Sequence of chain 7.A:
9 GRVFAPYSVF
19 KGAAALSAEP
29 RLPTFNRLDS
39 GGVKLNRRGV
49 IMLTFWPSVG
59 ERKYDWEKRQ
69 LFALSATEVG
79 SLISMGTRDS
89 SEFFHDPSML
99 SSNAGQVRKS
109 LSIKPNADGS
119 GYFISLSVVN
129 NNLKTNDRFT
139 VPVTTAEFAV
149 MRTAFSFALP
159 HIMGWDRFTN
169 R

A protein and the small-molecule ligand that binds it are described below.
Small molecule (SMILES): Cc1cn([C@H]2C[C@H](O[P](=O)(O)OC[C@H]3O[C@@H](n4cc(C)c(=O)[nH]c4=O)C[C@@H]3O[P](=O)(O)OC[C@H]3O[C@@H](n4cc(C)c(=O)[nH]c4=O)C[C@@H]3O[P](=O)(O)OC[C@H]3O[C@@H](n4cc(C)c(=O)[nH]c4=O)C[C@@H]3O[P](=O)(O)OC[C@H]3O[C@@H](n4cc(C)c(=O)[nH]c4=O)C[C@@H]3O[P](=O)(O)OC[C@H]3O[C@@H](n4cc(C)c(=O)[nH]c4=O)C[C@@H]3O)[C@@H](CO[P](=O)(O)O[C@H]3C[C@H](n4cc(C)c(=O)[nH]c4=O)O[C@@H]3CO[P](=O)(O)O[C@H]3C[C@H](n4cc(C)c(=O)[nH]c4=O)O[C@@H]3CO[P](=O)(O)O[C@H]3C[C@H](n4cc(C)c(=O)[nH]c4=O)O[C@@H]3COP(=O)=O)O2)c(=O)[nH]c1=O

Binding-site contacts:
Ligand atom OP1 contacts residue LYS61 of chain 20.A at 2.9 Å.
Ligand atom OP1 contacts residue ALA71 of chain 7.A at 3.0 Å (h-bond).
Ligand atom O4' contacts residue HIS93 of chain 7.A at 3.4 Å.
Ligand atom C5' contacts residue TYR62 of chain 20.A at 3.4 Å (hydrophobic).
Ligand atom C7 contacts residue GLU76 of chain 7.A at 3.5 Å.
Ligand atom C4 contacts residue ARG45 of chain 7.A at 3.3 Å.
Ligand atom O2 contacts residue TYR62 of chain 20.A at 3.4 Å.
Ligand atom O4' contacts residue MET50 of chain 7.A at 3.3 Å.
Ligand atom C5 contacts residue HIS93 of chain 7.A at 3.4 Å.
Ligand atom C4 contacts residue PHE92 of chain 7.A at 3.3 Å (hydrophobic).
Ligand atom N3 contacts residue ARG45 of chain 7.A at 2.6 Å (salt-bridge).
Ligand atom C7 contacts residue HIS93 of chain 7.A at 3.4 Å.
Ligand atom N3 contacts residue PHE18 of chain 20.A at 3.4 Å.
Ligand atom C4 contacts residue PHE12 of chain 20.A at 3.5 Å (hydrophobic).
Ligand atom O4 contacts residue PHE12 of chain 20.A at 3.5 Å.
Ligand atom O2 contacts residue ASP94 of chain 7.A at 3.0 Å (salt-bridge).
Ligand atom O2 contacts residue TRP64 of chain 20.A at 3.4 Å.
Ligand atom N1 contacts residue MET97 of chain 7.A at 3.5 Å (h-bond).
Ligand atom N3 contacts residue PHE92 of chain 7.A at 3.0 Å (h-bond).
Ligand atom O4 contacts residue PHE92 of chain 7.A at 3.5 Å (h-bond).
Ligand atom C4 contacts residue PHE18 of chain 20.A at 3.4 Å (hydrophobic).
Ligand atom O4 contacts residue ARG45 of chain 7.A at 3.2 Å (salt-bridge).
Ligand atom OP1 contacts residue LYS107 of chain 7.A at 2.8 Å (salt-bridge).
Ligand atom C7 contacts residue LYS42 of chain 7.A at 3.0 Å.
Ligand atom OP1 contacts residue HIS93 of chain 7.A at 2.7 Å (h-bond).
Ligand atom C2 contacts residue MET97 of chain 7.A at 3.4 Å (hydrophobic).
Ligand atom O2 contacts residue PHE12 of chain 20.A at 3.1 Å.
Ligand atom C1' contacts residue ASP94 of chain 7.A at 3.4 Å.
Ligand atom O2 contacts residue MET97 of chain 7.A at 2.9 Å.
Ligand atom O4 contacts residue LYS42 of chain 7.A at 3.5 Å.
Ligand atom O4' contacts residue ASP94 of chain 7.A at 3.4 Å (salt-bridge).
Ligand atom O4' contacts residue TRP64 of chain 20.A at 2.7 Å (h-bond).
Ligand atom OP1 contacts residue TYR62 of chain 20.A at 3.1 Å (h-bond).
Ligand atom C2 contacts residue PHE12 of chain 20.A at 3.1 Å (hydrophobic).
Ligand atom C6 contacts residue HIS93 of chain 7.A at 3.5 Å.
Ligand atom O4 contacts residue SER16 of chain 20.A at 2.9 Å (h-bond).
Ligand atom O2 contacts residue ARG60 of chain 20.A at 2.9 Å.
Ligand atom OP2 contacts residue LYS107 of chain 7.A at 2.8 Å (salt-bridge).
Ligand atom N3 contacts residue PHE12 of chain 20.A at 3.1 Å.
Ligand atom C6 contacts residue TRP64 of chain 20.A at 3.3 Å (hydrophobic).

Sequence of chain 20.A:
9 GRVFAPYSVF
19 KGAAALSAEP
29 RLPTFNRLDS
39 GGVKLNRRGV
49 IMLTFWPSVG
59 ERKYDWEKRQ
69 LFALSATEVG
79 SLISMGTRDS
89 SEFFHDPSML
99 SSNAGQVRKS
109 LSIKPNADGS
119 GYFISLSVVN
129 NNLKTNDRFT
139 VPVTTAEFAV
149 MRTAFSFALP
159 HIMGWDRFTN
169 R

Sequence of chain 10.A:
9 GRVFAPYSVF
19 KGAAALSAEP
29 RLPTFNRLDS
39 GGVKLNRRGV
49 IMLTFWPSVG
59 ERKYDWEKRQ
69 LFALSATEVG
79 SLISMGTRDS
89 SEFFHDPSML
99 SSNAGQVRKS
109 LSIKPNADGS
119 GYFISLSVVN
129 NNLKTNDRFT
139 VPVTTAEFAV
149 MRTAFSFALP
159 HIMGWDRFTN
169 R